Sequence of chain 1.A:
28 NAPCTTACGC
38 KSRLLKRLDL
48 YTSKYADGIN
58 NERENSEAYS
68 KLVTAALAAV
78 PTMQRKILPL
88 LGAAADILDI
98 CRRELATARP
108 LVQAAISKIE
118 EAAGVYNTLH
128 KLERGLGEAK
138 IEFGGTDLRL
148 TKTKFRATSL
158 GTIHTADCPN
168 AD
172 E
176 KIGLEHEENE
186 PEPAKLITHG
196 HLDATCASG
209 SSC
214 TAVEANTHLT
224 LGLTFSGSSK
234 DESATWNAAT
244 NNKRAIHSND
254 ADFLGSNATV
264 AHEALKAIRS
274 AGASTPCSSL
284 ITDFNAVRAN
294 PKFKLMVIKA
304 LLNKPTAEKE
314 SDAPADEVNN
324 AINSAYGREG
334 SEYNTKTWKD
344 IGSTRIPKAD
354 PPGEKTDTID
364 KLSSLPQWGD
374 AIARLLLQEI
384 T

Binding-site contacts:
Ligand atom C7 contacts residue CYS165 of chain 1.B at 3.5 Å (hydrophobic).
Ligand atom C6 contacts residue CYS165 of chain 1.B at 3.6 Å (hydrophobic).
Ligand atom O4 contacts residue ASP164 of chain 1.B at 3.1 Å (salt-bridge).
Ligand atom O4 contacts residue CYS35 of chain 1.B at 3.4 Å (h-bond).
Ligand atom O7 contacts residue LYS38 of chain 1.B at 3.1 Å (salt-bridge).
Ligand atom C8 contacts residue ASN124 of chain 1.B at 3.8 Å.
Ligand atom C6 contacts residue PRO166 of chain 1.B at 3.8 Å (hydrophobic).
Ligand atom O6 contacts residue LYS128 of chain 1.B at 3.8 Å.
Ligand atom C2 contacts residue ASP164 of chain 1.B at 3.6 Å.
Ligand atom O2 contacts residue ASP164 of chain 1.B at 2.8 Å (salt-bridge).
Ligand atom O5 contacts residue ASN260 of chain 1.A at 2.4 Å (h-bond).
Ligand atom O3 contacts residue CYS165 of chain 1.B at 3.1 Å (h-bond).
Ligand atom O7 contacts residue ASN124 of chain 1.B at 3.8 Å.
Ligand atom C5 contacts residue PRO166 of chain 1.B at 3.6 Å (hydrophobic).
Ligand atom C3 contacts residue ASN260 of chain 1.A at 3.8 Å.
Ligand atom C5 contacts residue ASN260 of chain 1.A at 3.7 Å.
Ligand atom C8 contacts residue GLU118 of chain 1.A at 3.6 Å.
Ligand atom C8 contacts residue VAL263 of chain 1.A at 3.7 Å (hydrophobic).
Ligand atom N2 contacts residue ASN260 of chain 1.A at 2.9 Å (h-bond).
Ligand atom O6 contacts residue ASN124 of chain 1.B at 3.8 Å.
Ligand atom C3 contacts residue GLU118 of chain 1.A at 3.8 Å.
Ligand atom C1 contacts residue ASN260 of chain 1.A at 1.4 Å.
Ligand atom C8 contacts residue LYS115 of chain 1.A at 3.7 Å.
Ligand atom C7 contacts residue ASN260 of chain 1.A at 3.7 Å.
Ligand atom O3 contacts residue SER39 of chain 1.B at 3.6 Å.
Ligand atom C2 contacts residue GLU118 of chain 1.A at 3.8 Å.
Ligand atom C7 contacts residue VAL263 of chain 1.A at 3.9 Å (hydrophobic).
Ligand atom O4 contacts residue ASN167 of chain 1.B at 2.9 Å (h-bond).
Ligand atom O6 contacts residue PRO166 of chain 1.B at 3.3 Å (h-bond).
Ligand atom O6 contacts residue CYS165 of chain 1.B at 3.4 Å.
Ligand atom N2 contacts residue GLU118 of chain 1.A at 3.4 Å (salt-bridge).
Ligand atom C2 contacts residue ASN260 of chain 1.A at 2.5 Å.
Ligand atom O7 contacts residue VAL263 of chain 1.A at 3.7 Å.
Ligand atom C8 contacts residue CYS165 of chain 1.B at 3.5 Å (hydrophobic).
Ligand atom C1 contacts residue GLU118 of chain 1.A at 3.6 Å.
Ligand atom N2 contacts residue CYS165 of chain 1.B at 3.7 Å.
Ligand atom C3 contacts residue CYS165 of chain 1.B at 3.8 Å (hydrophobic).
Ligand atom O4 contacts residue SER39 of chain 1.B at 3.8 Å.
Ligand atom O3 contacts residue CYS35 of chain 1.B at 3.0 Å (h-bond).
Ligand atom O6 contacts residue ASN167 of chain 1.B at 3.1 Å.

Sequence of chain 1.B:
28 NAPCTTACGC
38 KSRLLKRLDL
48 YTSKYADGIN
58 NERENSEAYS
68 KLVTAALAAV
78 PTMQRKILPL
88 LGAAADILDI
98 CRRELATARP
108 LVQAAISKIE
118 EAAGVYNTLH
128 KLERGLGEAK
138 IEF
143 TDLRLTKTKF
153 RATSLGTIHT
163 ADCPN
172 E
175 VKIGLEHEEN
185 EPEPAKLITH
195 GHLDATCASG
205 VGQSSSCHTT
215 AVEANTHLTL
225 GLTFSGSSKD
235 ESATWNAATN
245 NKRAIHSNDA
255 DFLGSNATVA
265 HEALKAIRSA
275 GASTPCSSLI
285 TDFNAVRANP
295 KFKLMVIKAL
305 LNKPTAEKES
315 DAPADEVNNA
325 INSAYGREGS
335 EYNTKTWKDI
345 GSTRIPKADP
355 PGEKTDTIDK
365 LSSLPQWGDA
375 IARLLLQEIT

The protein below binds the small molecule below.
Small molecule (SMILES): CC(=O)N[C@H]1[C@H](O[C@H]2[C@H](O)[C@@H](NC(C)=O)CO[C@@H]2CO)O[C@H](CO)[C@@H](O[C@@H]2O[C@H](CO[C@H]3O[C@H](CO)[C@@H](O)[C@H](O)[C@@H]3O)[C@@H](O)[C@H](O)[C@@H]2O)[C@@H]1O